Sequence of chain 49.A:
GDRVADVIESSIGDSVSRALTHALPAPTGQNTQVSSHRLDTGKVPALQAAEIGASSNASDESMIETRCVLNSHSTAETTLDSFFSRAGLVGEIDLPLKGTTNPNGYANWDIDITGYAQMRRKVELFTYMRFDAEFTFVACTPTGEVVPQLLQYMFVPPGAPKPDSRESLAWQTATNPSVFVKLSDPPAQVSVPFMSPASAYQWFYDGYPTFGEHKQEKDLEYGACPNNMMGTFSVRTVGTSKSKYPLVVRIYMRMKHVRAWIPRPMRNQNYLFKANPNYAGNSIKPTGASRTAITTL

This small molecule binds to this protein.
Small molecule (SMILES): C[C@H](CCOc1ccc(I)cc1)CCN1CCN(c2ccncc2)C1=O

Sequence of chain 49.C:
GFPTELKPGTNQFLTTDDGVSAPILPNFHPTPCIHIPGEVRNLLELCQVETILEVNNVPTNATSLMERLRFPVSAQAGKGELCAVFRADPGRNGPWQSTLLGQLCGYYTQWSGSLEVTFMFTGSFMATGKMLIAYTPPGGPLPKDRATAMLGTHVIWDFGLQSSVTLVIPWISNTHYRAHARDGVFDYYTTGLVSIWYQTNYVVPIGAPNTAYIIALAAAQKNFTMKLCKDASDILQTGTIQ

Binding-site contacts:
Ligand atom CAK contacts residue PHE155 of chain 49.A at 3.5 Å (hydrophobic).
Ligand atom CAQ contacts residue ASN228 of chain 49.A at 3.6 Å.
Ligand atom CAE contacts residue THR114 of chain 49.A at 3.5 Å.
Ligand atom CAV contacts residue ILE111 of chain 49.A at 3.9 Å (hydrophobic).
Ligand atom CAX contacts residue ILE111 of chain 49.A at 3.9 Å (hydrophobic).
Ligand atom OAB contacts residue ILE113 of chain 49.A at 3.3 Å (h-bond).
Ligand atom CAD contacts residue ASN228 of chain 49.A at 3.5 Å.
Ligand atom CAI contacts residue PHE155 of chain 49.A at 3.5 Å (hydrophobic).
Ligand atom CAG contacts residue THR114 of chain 49.A at 3.9 Å.
Ligand atom OAB contacts residue TRP203 of chain 49.A at 3.7 Å.
Ligand atom OAB contacts residue ASP112 of chain 49.A at 3.6 Å.
Ligand atom CAP contacts residue TYR201 of chain 49.A at 3.5 Å (hydrophobic).
Ligand atom CAH contacts residue VAL192 of chain 49.A at 3.9 Å (hydrophobic).
Ligand atom OAS contacts residue MET195 of chain 49.A at 3.1 Å.
Ligand atom CAM contacts residue MET195 of chain 49.A at 4.0 Å (hydrophobic).
Ligand atom CAQ contacts residue TYR201 of chain 49.A at 3.7 Å (hydrophobic).
Ligand atom CAJ contacts residue PHE135 of chain 49.A at 3.8 Å (hydrophobic).
Ligand atom CAG contacts residue TRP203 of chain 49.A at 3.9 Å (hydrophobic).
Ligand atom CAM contacts residue ILE111 of chain 49.A at 3.6 Å (hydrophobic).
Ligand atom CAV contacts residue VAL192 of chain 49.A at 3.9 Å (hydrophobic).
Ligand atom CAT contacts residue TRP203 of chain 49.A at 3.4 Å (hydrophobic).
Ligand atom CAW contacts residue TRP203 of chain 49.A at 3.4 Å (hydrophobic).
Ligand atom CAE contacts residue ASP112 of chain 49.A at 3.6 Å.
Ligand atom CAD contacts residue GLN202 of chain 49.A at 3.6 Å.
Ligand atom NAY contacts residue TRP203 of chain 49.A at 3.7 Å.
Ligand atom CAL contacts residue ILE111 of chain 49.A at 3.5 Å (hydrophobic).
Ligand atom CAW contacts residue ASN228 of chain 49.A at 3.7 Å.
Ligand atom CAA contacts residue PHE135 of chain 49.A at 3.8 Å (hydrophobic).
Ligand atom CAF contacts residue TRP203 of chain 49.A at 3.6 Å (hydrophobic).
Ligand atom CAG contacts residue ASP112 of chain 49.A at 3.5 Å.
Ligand atom CAL contacts residue PHE135 of chain 49.A at 3.7 Å (hydrophobic).
Ligand atom CAQ contacts residue TRP203 of chain 49.A at 3.4 Å (hydrophobic).
Ligand atom CAF contacts residue ASN228 of chain 49.A at 3.2 Å.
Ligand atom NAZ contacts residue TRP203 of chain 49.A at 3.2 Å.
Ligand atom OAS contacts residue VAL192 of chain 49.A at 3.9 Å.
Ligand atom CAI contacts residue ILE24 of chain 49.C at 3.7 Å (hydrophobic).
Ligand atom CAK contacts residue MET195 of chain 49.A at 3.8 Å (hydrophobic).
Ligand atom NAZ contacts residue ASN228 of chain 49.A at 3.9 Å.
Ligand atom CAV contacts residue MET195 of chain 49.A at 3.9 Å (hydrophobic).
Ligand atom CAF contacts residue GLN202 of chain 49.A at 3.6 Å.